Sequence of chain 1.E:
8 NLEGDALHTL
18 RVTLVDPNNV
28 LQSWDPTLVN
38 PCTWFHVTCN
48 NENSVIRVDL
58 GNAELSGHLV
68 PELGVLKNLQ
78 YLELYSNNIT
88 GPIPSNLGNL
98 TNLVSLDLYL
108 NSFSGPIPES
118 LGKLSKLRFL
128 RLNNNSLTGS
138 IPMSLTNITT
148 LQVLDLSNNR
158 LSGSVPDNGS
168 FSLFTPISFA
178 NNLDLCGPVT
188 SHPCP

Binding-site contacts:
Ligand atom C1 contacts residue ASN165 of chain 1.E at 1.4 Å.
Ligand atom O7 contacts residue ASN165 of chain 1.E at 2.8 Å (h-bond).
Ligand atom C2 contacts residue THR143 of chain 1.E at 4.5 Å.
Ligand atom N2 contacts residue THR143 of chain 1.E at 3.6 Å.
Ligand atom C8 contacts residue GLY166 of chain 1.E at 3.8 Å.
Ligand atom C3 contacts residue ASN165 of chain 1.E at 3.7 Å.
Ligand atom N2 contacts residue ASN165 of chain 1.E at 2.9 Å (h-bond).
Ligand atom C8 contacts residue ASN144 of chain 1.E at 4.0 Å.
Ligand atom C7 contacts residue ASN165 of chain 1.E at 3.0 Å.
Ligand atom O7 contacts residue GLY166 of chain 1.E at 3.9 Å.
Ligand atom C8 contacts residue ASN165 of chain 1.E at 4.3 Å.
Ligand atom C4 contacts residue ASN165 of chain 1.E at 4.1 Å.
Ligand atom O5 contacts residue ASN165 of chain 1.E at 2.4 Å (h-bond).
Ligand atom C7 contacts residue GLY166 of chain 1.E at 4.2 Å.
Ligand atom C1 contacts residue MET140 of chain 1.E at 4.1 Å (hydrophobic).
Ligand atom C1 contacts residue THR143 of chain 1.E at 4.2 Å.
Ligand atom N2 contacts residue ASN144 of chain 1.E at 4.1 Å.
Ligand atom O5 contacts residue MET140 of chain 1.E at 4.0 Å.
Ligand atom C8 contacts residue THR143 of chain 1.E at 3.7 Å.
Ligand atom C5 contacts residue ASN165 of chain 1.E at 3.7 Å.
Ligand atom C7 contacts residue THR143 of chain 1.E at 3.9 Å.
Ligand atom C5 contacts residue MET140 of chain 1.E at 3.8 Å (hydrophobic).
Ligand atom C6 contacts residue MET140 of chain 1.E at 4.3 Å (hydrophobic).
Ligand atom C2 contacts residue ASN165 of chain 1.E at 2.3 Å.

A small-molecule ligand and the protein it binds are described below.
Small molecule (SMILES): CC(=O)N[C@H]1[C@H](O[C@H]2[C@H](O)[C@@H](NC(C)=O)CO[C@@H]2CO)O[C@H](CO)[C@@H](O)[C@@H]1O